Binding-site contacts:
Ligand atom O2 contacts residue TRP325 of chain 1.C at 3.0 Å (h-bond).
Ligand atom O1A contacts residue TRP325 of chain 1.C at 4.0 Å.
Ligand atom O5B contacts residue TYR50 of chain 1.C at 3.0 Å (h-bond).
Ligand atom O4 contacts residue TRP326 of chain 1.C at 3.7 Å.
Ligand atom C1 contacts residue HIS28 of chain 1.C at 3.9 Å.
Ligand atom C4 contacts residue HIS49 of chain 1.C at 3.8 Å.
Ligand atom O1B contacts residue ZN1 of chain 1.W at 2.2 Å.
Ligand atom O5B contacts residue ASP355 of chain 1.C at 3.5 Å (salt-bridge).
Ligand atom C4 contacts residue TRP326 of chain 1.C at 3.7 Å (hydrophobic).
Ligand atom O1B contacts residue MET258 of chain 1.C at 3.3 Å.
Ligand atom C5 contacts residue TYR50 of chain 1.C at 3.7 Å (hydrophobic).
Ligand atom C1 contacts residue MET258 of chain 1.C at 4.0 Å (hydrophobic).
Ligand atom O3 contacts residue ZN1 of chain 1.W at 3.3 Å.
Ligand atom C2 contacts residue ZN1 of chain 1.W at 3.0 Å.
Ligand atom C1 contacts residue ZN1 of chain 1.W at 3.0 Å.
Ligand atom O1A contacts residue ARG170 of chain 1.C at 2.8 Å (salt-bridge).
Ligand atom O2 contacts residue ASP355 of chain 1.C at 2.8 Å (salt-bridge).
Ligand atom O2 contacts residue HIS28 of chain 1.C at 3.6 Å.
Ligand atom O2 contacts residue ZN1 of chain 1.W at 2.1 Å.
Ligand atom O1B contacts residue HIS28 of chain 1.C at 3.2 Å (h-bond).
Ligand atom C2 contacts residue TRP326 of chain 1.C at 3.9 Å (hydrophobic).
Ligand atom C5 contacts residue HIS49 of chain 1.C at 3.7 Å.
Ligand atom O1B contacts residue ARG170 of chain 1.C at 3.2 Å (salt-bridge).
Ligand atom C1 contacts residue ARG170 of chain 1.C at 3.5 Å.
Ligand atom O5A contacts residue TYR50 of chain 1.C at 3.7 Å.
Ligand atom O5B contacts residue TRP326 of chain 1.C at 3.9 Å.
Ligand atom C5 contacts residue ARG357 of chain 1.C at 3.7 Å.
Ligand atom C3 contacts residue HIS28 of chain 1.C at 4.0 Å.
Ligand atom O1B contacts residue HIS26 of chain 1.C at 3.3 Å (h-bond).
Ligand atom C4 contacts residue ARG357 of chain 1.C at 3.9 Å.
Ligand atom O3 contacts residue ARG357 of chain 1.C at 3.1 Å (salt-bridge).
Ligand atom O3 contacts residue HIS28 of chain 1.C at 2.8 Å (h-bond).
Ligand atom C2 contacts residue TRP325 of chain 1.C at 3.6 Å (hydrophobic).
Ligand atom O5A contacts residue HIS49 of chain 1.C at 3.0 Å (h-bond).
Ligand atom C3 contacts residue ARG357 of chain 1.C at 3.8 Å.
Ligand atom C3 contacts residue ZN1 of chain 1.W at 3.8 Å.
Ligand atom O4 contacts residue HIS49 of chain 1.C at 2.9 Å (h-bond).
Ligand atom O4 contacts residue ARG357 of chain 1.C at 3.0 Å (salt-bridge).
Ligand atom C1 contacts residue TRP325 of chain 1.C at 3.9 Å (hydrophobic).
Ligand atom O5A contacts residue ARG357 of chain 1.C at 2.7 Å (salt-bridge).

Sequence of chain 1.C:
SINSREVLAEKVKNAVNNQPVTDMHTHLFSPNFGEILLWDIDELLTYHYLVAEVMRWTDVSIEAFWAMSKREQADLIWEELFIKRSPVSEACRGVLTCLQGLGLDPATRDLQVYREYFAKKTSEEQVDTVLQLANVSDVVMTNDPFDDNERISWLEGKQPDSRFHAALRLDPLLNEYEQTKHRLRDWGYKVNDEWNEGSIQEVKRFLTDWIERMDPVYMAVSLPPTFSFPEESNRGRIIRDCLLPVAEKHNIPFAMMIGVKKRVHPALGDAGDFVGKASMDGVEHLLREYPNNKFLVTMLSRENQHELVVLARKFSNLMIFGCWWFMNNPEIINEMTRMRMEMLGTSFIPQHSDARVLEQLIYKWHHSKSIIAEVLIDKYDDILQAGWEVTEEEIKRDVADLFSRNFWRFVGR

The protein below binds the small molecule below.
Small molecule (SMILES): O=C(O)[C@@H](O)C(O)[C@H](O)C(=O)O